Sequence of chain 1.A:
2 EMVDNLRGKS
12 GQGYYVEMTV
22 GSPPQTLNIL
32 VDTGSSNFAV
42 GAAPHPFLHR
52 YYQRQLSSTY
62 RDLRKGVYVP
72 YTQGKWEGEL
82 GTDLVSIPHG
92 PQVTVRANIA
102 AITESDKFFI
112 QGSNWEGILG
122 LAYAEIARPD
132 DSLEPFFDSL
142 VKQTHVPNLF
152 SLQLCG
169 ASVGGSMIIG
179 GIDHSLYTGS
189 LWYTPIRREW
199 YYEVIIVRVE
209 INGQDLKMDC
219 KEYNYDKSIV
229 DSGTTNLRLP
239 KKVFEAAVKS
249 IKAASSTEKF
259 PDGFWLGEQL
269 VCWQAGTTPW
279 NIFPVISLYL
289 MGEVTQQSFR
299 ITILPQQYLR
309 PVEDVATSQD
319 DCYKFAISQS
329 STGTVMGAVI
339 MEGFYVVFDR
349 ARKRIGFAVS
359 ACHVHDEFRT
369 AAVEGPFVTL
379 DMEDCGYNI

Binding-site contacts:
Ligand atom C30 contacts residue SER36 of chain 1.A at 3.5 Å.
Ligand atom C9 contacts residue GOL1 of chain 1.D at 3.4 Å.
Ligand atom O2 contacts residue ARG236 of chain 1.A at 3.4 Å.
Ligand atom N4 contacts residue GLY35 of chain 1.A at 3.3 Å (h-bond).
Ligand atom N1 contacts residue THR233 of chain 1.A at 3.4 Å (h-bond).
Ligand atom C26 contacts residue THR73 of chain 1.A at 3.4 Å.
Ligand atom C24 contacts residue GLY35 of chain 1.A at 3.3 Å.
Ligand atom C10 contacts residue GLN74 of chain 1.A at 3.5 Å.
Ligand atom C21 contacts residue GLY231 of chain 1.A at 3.6 Å.
Ligand atom N1 contacts residue GLN74 of chain 1.A at 3.6 Å (h-bond).
Ligand atom C18 contacts residue GLN74 of chain 1.A at 3.2 Å.
Ligand atom O4 contacts residue GLY35 of chain 1.A at 3.6 Å (h-bond).
Ligand atom C22 contacts residue ASP33 of chain 1.A at 3.6 Å.
Ligand atom C20 contacts residue LEU31 of chain 1.A at 3.6 Å (hydrophobic).
Ligand atom C18 contacts residue PHE109 of chain 1.A at 3.5 Å (hydrophobic).
Ligand atom C1 contacts residue GLY12 of chain 1.A at 3.0 Å.
Ligand atom C23 contacts residue THR232 of chain 1.A at 3.5 Å.
Ligand atom C9 contacts residue ASN234 of chain 1.A at 3.6 Å.
Ligand atom O2 contacts residue SER326 of chain 1.A at 3.3 Å (h-bond).
Ligand atom C11 contacts residue GOL1 of chain 1.D at 3.2 Å.
Ligand atom C17 contacts residue GLN74 of chain 1.A at 3.3 Å.
Ligand atom C4 contacts residue GLY231 of chain 1.A at 3.4 Å.
Ligand atom O1 contacts residue THR232 of chain 1.A at 3.5 Å.
Ligand atom O4 contacts residue TYR72 of chain 1.A at 3.5 Å.
Ligand atom C15 contacts residue ASP33 of chain 1.A at 3.6 Å.
Ligand atom O1 contacts residue ASN234 of chain 1.A at 3.0 Å (h-bond).
Ligand atom N4 contacts residue ASP229 of chain 1.A at 2.7 Å (salt-bridge).
Ligand atom C10 contacts residue GOL1 of chain 1.D at 3.0 Å.
Ligand atom O2 contacts residue ASN234 of chain 1.A at 3.4 Å (h-bond).
Ligand atom C24 contacts residue ASP229 of chain 1.A at 3.4 Å.
Ligand atom C31 contacts residue GLY35 of chain 1.A at 3.3 Å.
Ligand atom C28 contacts residue PRO71 of chain 1.A at 3.5 Å (hydrophobic).
Ligand atom O1 contacts residue THR233 of chain 1.A at 3.2 Å (h-bond).
Ligand atom O4 contacts residue ASP33 of chain 1.A at 2.6 Å (salt-bridge).
Ligand atom C11 contacts residue THR233 of chain 1.A at 3.5 Å.
Ligand atom N3 contacts residue GLY231 of chain 1.A at 3.0 Å (h-bond).
Ligand atom O3 contacts residue THR73 of chain 1.A at 3.3 Å (h-bond).
Ligand atom C23 contacts residue ASP229 of chain 1.A at 3.5 Å.
Ligand atom O3 contacts residue GLN74 of chain 1.A at 3.0 Å (h-bond).
Ligand atom C1 contacts residue GLN13 of chain 1.A at 3.5 Å.

The protein below binds the small molecule below.
Small molecule (SMILES): CCNc1cc(C(=O)N[C@@H](Cc2ccccc2)[C@H](O)CNCc2cccc(OC)c2)cc2c1CCCS(=O)(=O)N2C